This small molecule binds to this protein.
Small molecule (SMILES): Nc1cc(CSc2ncc[nH]2)c2nc(N)[nH]c(=O)c2c1

Sequence of chain 1.A:
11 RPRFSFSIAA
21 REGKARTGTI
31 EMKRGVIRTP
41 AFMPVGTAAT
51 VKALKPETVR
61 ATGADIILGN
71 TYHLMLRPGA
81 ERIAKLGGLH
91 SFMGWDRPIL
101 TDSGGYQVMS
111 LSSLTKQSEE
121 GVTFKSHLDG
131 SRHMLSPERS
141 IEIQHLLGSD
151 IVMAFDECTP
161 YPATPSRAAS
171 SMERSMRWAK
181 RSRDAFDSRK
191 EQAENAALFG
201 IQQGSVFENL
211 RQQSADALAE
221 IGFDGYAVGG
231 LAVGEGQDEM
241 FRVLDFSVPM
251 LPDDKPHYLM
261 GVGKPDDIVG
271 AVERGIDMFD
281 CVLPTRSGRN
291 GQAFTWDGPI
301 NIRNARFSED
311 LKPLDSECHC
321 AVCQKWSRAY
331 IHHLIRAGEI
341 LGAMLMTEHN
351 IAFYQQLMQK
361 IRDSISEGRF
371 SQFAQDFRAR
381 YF

Binding-site contacts:
Ligand atom C12 contacts residue ASP280 of chain 1.A at 3.5 Å.
Ligand atom N2 contacts residue TYR106 of chain 1.A at 3.8 Å.
Ligand atom C3 contacts residue MET260 of chain 1.A at 4.1 Å (hydrophobic).
Ligand atom C8 contacts residue MET260 of chain 1.A at 4.0 Å (hydrophobic).
Ligand atom C10 contacts residue ASP280 of chain 1.A at 3.2 Å.
Ligand atom N5 contacts residue ASP280 of chain 1.A at 4.0 Å.
Ligand atom N4 contacts residue LEU231 of chain 1.A at 2.7 Å (h-bond).
Ligand atom N2 contacts residue SER103 of chain 1.A at 4.1 Å.
Ligand atom S1 contacts residue GLY261 of chain 1.A at 3.9 Å.
Ligand atom N1 contacts residue MET260 of chain 1.A at 4.0 Å.
Ligand atom C1 contacts residue MET260 of chain 1.A at 3.9 Å (hydrophobic).
Ligand atom O1 contacts residue GLY229 of chain 1.A at 3.4 Å.
Ligand atom N2 contacts residue MET260 of chain 1.A at 4.1 Å.
Ligand atom N4 contacts residue GLY261 of chain 1.A at 4.0 Å.
Ligand atom C7 contacts residue CYS158 of chain 1.A at 3.7 Å (hydrophobic).
Ligand atom C7 contacts residue GLY230 of chain 1.A at 3.9 Å.
Ligand atom N3 contacts residue TYR106 of chain 1.A at 3.5 Å.
Ligand atom C10 contacts residue GLY261 of chain 1.A at 3.8 Å.
Ligand atom C5 contacts residue GLY230 of chain 1.A at 4.1 Å.
Ligand atom O1 contacts residue GLY230 of chain 1.A at 2.8 Å (h-bond).
Ligand atom N3 contacts residue MET260 of chain 1.A at 3.8 Å.
Ligand atom N1 contacts residue ASP156 of chain 1.A at 3.8 Å.
Ligand atom C2 contacts residue TYR106 of chain 1.A at 4.1 Å (hydrophobic).
Ligand atom S1 contacts residue ASP280 of chain 1.A at 3.7 Å.
Ligand atom N6 contacts residue ASP280 of chain 1.A at 2.8 Å (salt-bridge).
Ligand atom C1 contacts residue GLY261 of chain 1.A at 3.7 Å.
Ligand atom C3 contacts residue TYR106 of chain 1.A at 3.9 Å (hydrophobic).
Ligand atom C11 contacts residue GLY261 of chain 1.A at 3.8 Å.
Ligand atom N5 contacts residue GLY261 of chain 1.A at 3.2 Å.
Ligand atom O1 contacts residue CYS158 of chain 1.A at 3.2 Å (h-bond).
Ligand atom N4 contacts residue MET260 of chain 1.A at 3.3 Å (h-bond).
Ligand atom C6 contacts residue LEU231 of chain 1.A at 3.7 Å (hydrophobic).
Ligand atom C8 contacts residue TYR106 of chain 1.A at 3.7 Å (hydrophobic).
Ligand atom O1 contacts residue GLN203 of chain 1.A at 3.5 Å (h-bond).
Ligand atom C12 contacts residue VAL282 of chain 1.A at 3.5 Å (hydrophobic).
Ligand atom N2 contacts residue ASP156 of chain 1.A at 3.5 Å (salt-bridge).
Ligand atom C4 contacts residue TYR106 of chain 1.A at 4.0 Å (hydrophobic).
Ligand atom C5 contacts residue LEU231 of chain 1.A at 3.9 Å (hydrophobic).
Ligand atom C6 contacts residue MET260 of chain 1.A at 3.6 Å (hydrophobic).
Ligand atom N4 contacts residue ALA232 of chain 1.A at 3.8 Å.